Binding-site contacts:
Ligand atom C2' contacts residue ARG55 of chain 1.E at 3.6 Å.
Ligand atom OP2 contacts residue ILE101 of chain 1.E at 3.5 Å.
Ligand atom C2 contacts residue ARG55 of chain 1.E at 3.5 Å.
Ligand atom OP2 contacts residue SER102 of chain 1.E at 2.6 Å (h-bond).
Ligand atom P contacts residue SER102 of chain 1.E at 3.8 Å.
Ligand atom OP1 contacts residue PRO171 of chain 1.E at 3.5 Å.
Ligand atom O3' contacts residue SER81 of chain 1.E at 3.7 Å.
Ligand atom O5' contacts residue LEU170 of chain 1.E at 3.8 Å.
Ligand atom O3' contacts residue LEU170 of chain 1.E at 2.9 Å (h-bond).
Ligand atom C5' contacts residue ASN80 of chain 1.E at 3.2 Å.
Ligand atom O3' contacts residue PHE220 of chain 1.E at 3.7 Å.
Ligand atom OP1 contacts residue GLY10 of chain 1.E at 2.7 Å (h-bond).
Ligand atom O3' contacts residue ASN80 of chain 1.E at 3.5 Å (h-bond).
Ligand atom C3' contacts residue PHE220 of chain 1.E at 3.5 Å (hydrophobic).
Ligand atom O3' contacts residue GLY169 of chain 1.E at 3.1 Å.
Ligand atom P contacts residue THR82 of chain 1.E at 3.9 Å.
Ligand atom N3 contacts residue VAL217 of chain 1.E at 3.6 Å.
Ligand atom OP1 contacts residue THR8 of chain 1.E at 3.6 Å.
Ligand atom N7 contacts residue PHE220 of chain 1.E at 3.4 Å.
Ligand atom P contacts residue ASN80 of chain 1.E at 3.7 Å.
Ligand atom C4' contacts residue ASN80 of chain 1.E at 3.8 Å.
Ligand atom C5' contacts residue GLY169 of chain 1.E at 3.5 Å.
Ligand atom N3 contacts residue ARG55 of chain 1.E at 3.6 Å (salt-bridge).
Ligand atom C4' contacts residue LEU22 of chain 1.E at 3.8 Å (hydrophobic).
Ligand atom O3' contacts residue THR82 of chain 1.E at 3.3 Å (h-bond).
Ligand atom C2' contacts residue SER81 of chain 1.E at 3.7 Å.
Ligand atom OP1 contacts residue THR82 of chain 1.E at 2.9 Å (h-bond).
Ligand atom C1' contacts residue ARG55 of chain 1.E at 3.2 Å.
Ligand atom C5' contacts residue THR8 of chain 1.E at 3.5 Å.
Ligand atom OP1 contacts residue GLU145 of chain 1.E at 3.3 Å (salt-bridge).
Ligand atom OP1 contacts residue SER81 of chain 1.E at 3.7 Å.
Ligand atom O5' contacts residue ILE101 of chain 1.E at 3.7 Å.
Ligand atom O3' contacts residue LEU22 of chain 1.E at 3.9 Å.
Ligand atom C8 contacts residue PHE220 of chain 1.E at 3.4 Å (hydrophobic).
Ligand atom OP1 contacts residue ASP7 of chain 1.E at 3.1 Å (salt-bridge).
Ligand atom OP1 contacts residue GLY9 of chain 1.E at 3.4 Å.
Ligand atom C5' contacts residue ALA11 of chain 1.E at 3.8 Å (hydrophobic).
Ligand atom C2 contacts residue VAL217 of chain 1.E at 3.7 Å (hydrophobic).
Ligand atom OP1 contacts residue ASN80 of chain 1.E at 3.1 Å (h-bond).
Ligand atom C3' contacts residue LEU170 of chain 1.E at 3.5 Å (hydrophobic).

The small molecule below binds the protein below.
Small molecule (SMILES): Nc1ncnc2c1ncn2[C@H]1C[C@H](O[P](=O)(O)OC[C@H]2O[C@@H](n3cnc4c(N)ncnc43)C[C@@H]2O[P](=O)(O)OC[C@H]2O[C@@H](n3cnc4c(N)ncnc43)C[C@@H]2O[P](=O)(O)OC[C@H]2O[C@@H](n3cnc4c(N)ncnc43)C[C@@H]2O)[C@@H](COP(=O)=O)O1

Sequence of chain 1.E:
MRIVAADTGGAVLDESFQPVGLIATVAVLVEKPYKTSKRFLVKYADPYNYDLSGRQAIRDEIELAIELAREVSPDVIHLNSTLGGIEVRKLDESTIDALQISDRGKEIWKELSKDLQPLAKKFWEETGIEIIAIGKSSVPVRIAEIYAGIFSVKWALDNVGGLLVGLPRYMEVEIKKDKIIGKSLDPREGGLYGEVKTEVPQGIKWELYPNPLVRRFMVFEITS